The protein below binds the small molecule below.
Small molecule (SMILES): CC(=O)N[C@@H]1[C@@H](O)[C@H](O)[C@@H](CO)O[C@H]1O

Binding-site contacts:
Ligand atom C1 contacts residue THR108 of chain 1.H at 4.4 Å.
Ligand atom C2 contacts residue ASN234 of chain 1.H at 2.5 Å.
Ligand atom O6 contacts residue THR108 of chain 1.H at 4.4 Å.
Ligand atom O7 contacts residue ASN234 of chain 1.H at 4.1 Å.
Ligand atom O5 contacts residue THR236 of chain 1.H at 3.7 Å.
Ligand atom C4 contacts residue ASN234 of chain 1.H at 4.2 Å.
Ligand atom O6 contacts residue THR236 of chain 1.H at 4.3 Å.
Ligand atom C5 contacts residue THR236 of chain 1.H at 3.8 Å.
Ligand atom C1 contacts residue ASN234 of chain 1.H at 1.4 Å.
Ligand atom O5 contacts residue ASN234 of chain 1.H at 2.4 Å (h-bond).
Ligand atom O5 contacts residue THR108 of chain 1.H at 3.8 Å.
Ligand atom C6 contacts residue THR236 of chain 1.H at 3.8 Å.
Ligand atom C3 contacts residue ASN234 of chain 1.H at 3.8 Å.
Ligand atom C7 contacts residue ASN234 of chain 1.H at 3.7 Å.
Ligand atom C1 contacts residue THR236 of chain 1.H at 4.4 Å.
Ligand atom C5 contacts residue ASN234 of chain 1.H at 3.7 Å.
Ligand atom N2 contacts residue ASN234 of chain 1.H at 2.9 Å (h-bond).

Sequence of chain 1.H:
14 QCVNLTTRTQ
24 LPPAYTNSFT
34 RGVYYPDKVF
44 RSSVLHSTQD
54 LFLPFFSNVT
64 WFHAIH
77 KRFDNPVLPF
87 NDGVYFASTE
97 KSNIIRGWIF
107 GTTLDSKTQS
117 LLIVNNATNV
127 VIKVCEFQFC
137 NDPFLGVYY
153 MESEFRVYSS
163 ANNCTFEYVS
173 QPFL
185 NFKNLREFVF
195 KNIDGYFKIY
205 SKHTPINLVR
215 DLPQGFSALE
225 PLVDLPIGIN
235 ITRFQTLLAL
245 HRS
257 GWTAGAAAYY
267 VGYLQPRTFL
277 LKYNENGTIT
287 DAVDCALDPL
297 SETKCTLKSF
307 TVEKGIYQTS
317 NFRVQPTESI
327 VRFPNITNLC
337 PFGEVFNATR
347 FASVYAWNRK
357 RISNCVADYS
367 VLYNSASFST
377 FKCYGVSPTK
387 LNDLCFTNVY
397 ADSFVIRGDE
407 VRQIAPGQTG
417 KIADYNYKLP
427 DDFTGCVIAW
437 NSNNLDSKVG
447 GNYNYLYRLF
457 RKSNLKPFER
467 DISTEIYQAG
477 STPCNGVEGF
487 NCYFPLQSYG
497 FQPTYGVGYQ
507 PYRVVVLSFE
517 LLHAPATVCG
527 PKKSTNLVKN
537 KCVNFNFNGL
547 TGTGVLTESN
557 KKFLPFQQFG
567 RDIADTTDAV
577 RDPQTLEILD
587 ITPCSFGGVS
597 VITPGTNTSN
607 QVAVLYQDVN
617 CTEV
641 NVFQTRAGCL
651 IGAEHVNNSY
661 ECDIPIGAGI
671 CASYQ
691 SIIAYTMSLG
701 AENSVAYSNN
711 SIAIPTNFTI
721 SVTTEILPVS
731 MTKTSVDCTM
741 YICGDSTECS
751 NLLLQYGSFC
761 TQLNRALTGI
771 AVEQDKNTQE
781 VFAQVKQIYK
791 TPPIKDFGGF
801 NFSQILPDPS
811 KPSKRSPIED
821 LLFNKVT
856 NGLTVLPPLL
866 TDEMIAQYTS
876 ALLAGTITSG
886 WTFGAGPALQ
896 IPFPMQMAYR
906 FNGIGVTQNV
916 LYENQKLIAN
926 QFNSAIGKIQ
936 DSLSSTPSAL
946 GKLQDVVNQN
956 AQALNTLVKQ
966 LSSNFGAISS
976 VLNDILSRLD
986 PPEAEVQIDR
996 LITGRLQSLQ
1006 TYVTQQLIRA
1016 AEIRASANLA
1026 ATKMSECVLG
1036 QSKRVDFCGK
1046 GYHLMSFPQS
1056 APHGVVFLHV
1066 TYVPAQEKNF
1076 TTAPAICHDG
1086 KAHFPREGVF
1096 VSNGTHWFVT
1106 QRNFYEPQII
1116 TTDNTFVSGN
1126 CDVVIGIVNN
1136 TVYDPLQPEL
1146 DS